Binding-site contacts:
Ligand atom DN2 contacts residue SER172 of chain 1.A at 3.3 Å.
Ligand atom N contacts residue SER172 of chain 1.A at 2.7 Å (h-bond).
Ligand atom C4 contacts residue GLN174 of chain 1.A at 3.9 Å.
Ligand atom DN3 contacts residue CYS197 of chain 1.A at 3.6 Å.
Ligand atom C6 contacts residue TRP193 of chain 1.A at 4.0 Å (hydrophobic).
Ligand atom C3 contacts residue SER177 of chain 1.A at 3.6 Å.
Ligand atom DN2 contacts residue CYS197 of chain 1.A at 3.3 Å.
Ligand atom C4 contacts residue CYS173 of chain 1.A at 4.0 Å (hydrophobic).
Ligand atom C4 contacts residue SER177 of chain 1.A at 3.7 Å.
Ligand atom C5 contacts residue GLY194 of chain 1.A at 4.0 Å.
Ligand atom C contacts residue SER172 of chain 1.A at 3.5 Å.
Ligand atom N contacts residue GLY196 of chain 1.A at 3.0 Å (h-bond).
Ligand atom DN1 contacts residue GLY196 of chain 1.A at 3.3 Å.
Ligand atom N contacts residue CYS197 of chain 1.A at 3.9 Å.
Ligand atom C1 contacts residue TRP193 of chain 1.A at 3.9 Å (hydrophobic).
Ligand atom C3 contacts residue CYS173 of chain 1.A at 3.7 Å (hydrophobic).
Ligand atom DN3 contacts residue CYS173 of chain 1.A at 3.5 Å.
Ligand atom DN1 contacts residue ALA198 of chain 1.A at 3.4 Å.
Ligand atom DN2 contacts residue ASP171 of chain 1.A at 3.2 Å.
Ligand atom C contacts residue GLY196 of chain 1.A at 4.0 Å.
Ligand atom C2 contacts residue CYS173 of chain 1.A at 4.0 Å (hydrophobic).
Ligand atom C1 contacts residue GLY194 of chain 1.A at 3.9 Å.
Ligand atom C2 contacts residue VAL191 of chain 1.A at 3.9 Å (hydrophobic).
Ligand atom DN3 contacts residue ASP171 of chain 1.A at 2.9 Å.
Ligand atom C contacts residue TRP193 of chain 1.A at 3.7 Å (hydrophobic).
Ligand atom C6 contacts residue GLY196 of chain 1.A at 3.6 Å.
Ligand atom DN1 contacts residue CYS197 of chain 1.A at 3.8 Å.
Ligand atom DN1 contacts residue ASP171 of chain 1.A at 1.9 Å.
Ligand atom DN3 contacts residue GLY196 of chain 1.A at 3.5 Å.
Ligand atom C2 contacts residue SER172 of chain 1.A at 3.6 Å.
Ligand atom DN1 contacts residue GLY204 of chain 1.A at 3.9 Å.
Ligand atom DN1 contacts residue SER172 of chain 1.A at 3.0 Å.
Ligand atom C1 contacts residue SER172 of chain 1.A at 3.8 Å.
Ligand atom C6 contacts residue GLY194 of chain 1.A at 3.6 Å.
Ligand atom N contacts residue ASP171 of chain 1.A at 2.8 Å (salt-bridge).
Ligand atom DN2 contacts residue GLY196 of chain 1.A at 2.0 Å.
Ligand atom C contacts residue ASP171 of chain 1.A at 3.9 Å.
Ligand atom C contacts residue GLY204 of chain 1.A at 4.0 Å.
Ligand atom DN3 contacts residue SER172 of chain 1.A at 1.7 Å.
Ligand atom C3 contacts residue VAL191 of chain 1.A at 4.0 Å (hydrophobic).

A protein and the small-molecule ligand that binds it are described below.
Small molecule (SMILES): [NH3+]Cc1ccccc1

Sequence of chain 1.A:
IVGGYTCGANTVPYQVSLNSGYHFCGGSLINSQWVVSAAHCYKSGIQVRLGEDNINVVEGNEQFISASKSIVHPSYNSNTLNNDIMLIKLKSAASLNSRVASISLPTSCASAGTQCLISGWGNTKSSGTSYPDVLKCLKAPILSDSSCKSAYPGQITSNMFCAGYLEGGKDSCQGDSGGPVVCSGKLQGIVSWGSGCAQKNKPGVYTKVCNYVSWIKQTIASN